Binding-site contacts:
Ligand atom C5 contacts residue ASN105 of chain 1.F at 3.7 Å.
Ligand atom O5 contacts residue ASN105 of chain 1.F at 2.4 Å (h-bond).
Ligand atom O7 contacts residue ASN105 of chain 1.F at 3.5 Å (h-bond).
Ligand atom C4 contacts residue ASN105 of chain 1.F at 4.2 Å.
Ligand atom N2 contacts residue ASN105 of chain 1.F at 2.9 Å (h-bond).
Ligand atom C1 contacts residue ASN105 of chain 1.F at 1.4 Å.
Ligand atom C3 contacts residue ASN105 of chain 1.F at 3.8 Å.
Ligand atom C7 contacts residue ASN105 of chain 1.F at 3.4 Å.
Ligand atom C2 contacts residue ASN105 of chain 1.F at 2.4 Å.

The small molecule below binds the protein below.
Small molecule (SMILES): CC(=O)N[C@@H]1[C@@H](O)[C@H](O)[C@@H](CO)O[C@H]1O

Sequence of chain 1.F:
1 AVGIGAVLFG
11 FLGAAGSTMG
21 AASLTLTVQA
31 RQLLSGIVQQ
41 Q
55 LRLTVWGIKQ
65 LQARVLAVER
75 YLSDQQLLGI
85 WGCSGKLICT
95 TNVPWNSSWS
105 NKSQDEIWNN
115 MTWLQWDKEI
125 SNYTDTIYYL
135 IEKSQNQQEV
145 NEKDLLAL